Sequence of chain 1.A:
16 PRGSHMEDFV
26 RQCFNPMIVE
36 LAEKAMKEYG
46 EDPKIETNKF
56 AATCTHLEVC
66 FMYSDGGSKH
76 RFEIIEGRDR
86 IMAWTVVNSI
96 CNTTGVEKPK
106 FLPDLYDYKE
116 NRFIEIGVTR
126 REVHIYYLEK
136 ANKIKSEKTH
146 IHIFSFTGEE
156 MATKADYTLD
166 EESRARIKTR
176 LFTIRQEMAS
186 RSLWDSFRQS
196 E

Binding-site contacts:
Ligand atom C05 contacts residue PHE66 of chain 1.A at 4.2 Å (hydrophobic).
Ligand atom C04 contacts residue PHE66 of chain 1.A at 4.4 Å (hydrophobic).
Ligand atom C34 contacts residue LEU36 of chain 1.A at 4.4 Å (hydrophobic).
Ligand atom N05 contacts residue ILE79 of chain 1.A at 4.5 Å.
Ligand atom C06 contacts residue PHE66 of chain 1.A at 3.7 Å (hydrophobic).
Ligand atom C05 contacts residue ILE79 of chain 1.A at 4.2 Å (hydrophobic).
Ligand atom N04 contacts residue PHE66 of chain 1.A at 4.1 Å.
Ligand atom C35 contacts residue PHE66 of chain 1.A at 4.2 Å (hydrophobic).
Ligand atom C07 contacts residue ILE79 of chain 1.A at 4.5 Å (hydrophobic).
Ligand atom O03 contacts residue ASN30 of chain 1.A at 4.0 Å.
Ligand atom C36 contacts residue ILE79 of chain 1.A at 3.9 Å (hydrophobic).
Ligand atom C35 contacts residue GLY82 of chain 1.A at 4.1 Å.
Ligand atom O07 contacts residue MET32 of chain 1.A at 4.3 Å.
Ligand atom C29 contacts residue PHE66 of chain 1.A at 4.3 Å (hydrophobic).
Ligand atom O06 contacts residue ARG83 of chain 1.A at 4.3 Å.
Ligand atom C28 contacts residue PHE66 of chain 1.A at 4.0 Å (hydrophobic).
Ligand atom C06 contacts residue ILE79 of chain 1.A at 4.2 Å (hydrophobic).
Ligand atom C05 contacts residue MET32 of chain 1.A at 4.3 Å (hydrophobic).
Ligand atom C04 contacts residue MET32 of chain 1.A at 3.8 Å (hydrophobic).
Ligand atom C36 contacts residue ARG83 of chain 1.A at 4.1 Å.
Ligand atom C06 contacts residue MET32 of chain 1.A at 3.5 Å (hydrophobic).
Ligand atom C35 contacts residue ARG83 of chain 1.A at 4.2 Å.
Ligand atom O06 contacts residue ILE79 of chain 1.A at 3.7 Å.
Ligand atom C08 contacts residue MET32 of chain 1.A at 3.5 Å (hydrophobic).
Ligand atom C35 contacts residue ILE79 of chain 1.A at 3.9 Å (hydrophobic).
Ligand atom N06 contacts residue ILE79 of chain 1.A at 4.2 Å.
Ligand atom C26 contacts residue PHE66 of chain 1.A at 3.6 Å (hydrophobic).
Ligand atom O03 contacts residue MET32 of chain 1.A at 4.2 Å.
Ligand atom C35 contacts residue GLU81 of chain 1.A at 3.6 Å.
Ligand atom C33 contacts residue ILE79 of chain 1.A at 4.0 Å (hydrophobic).
Ligand atom C34 contacts residue PHE66 of chain 1.A at 4.0 Å (hydrophobic).
Ligand atom C36 contacts residue GLU81 of chain 1.A at 4.3 Å.
Ligand atom C27 contacts residue MET67 of chain 1.A at 4.5 Å (hydrophobic).
Ligand atom C34 contacts residue MET32 of chain 1.A at 4.3 Å (hydrophobic).
Ligand atom N06 contacts residue PHE66 of chain 1.A at 4.4 Å.
Ligand atom C27 contacts residue PHE66 of chain 1.A at 4.0 Å (hydrophobic).
Ligand atom C07 contacts residue MET32 of chain 1.A at 4.1 Å (hydrophobic).
Ligand atom C37 contacts residue ILE79 of chain 1.A at 3.9 Å (hydrophobic).
Ligand atom C28 contacts residue ILE33 of chain 1.A at 4.5 Å (hydrophobic).

This protein binds this small molecule.
Small molecule (SMILES): C[C@H](C[C@@H](C[C@H](C[C@@H](C[C@@H](CCN1CCCC1=O)N1CCCC1=O)N1CCCC1=O)N1CCCC1=O)N1CCCC1=O)N1CCCC1=O